This protein binds this small molecule.
Small molecule (SMILES): CC(=O)N[C@H]1[C@H](O[C@H]2[C@H](O)[C@@H](NC(C)=O)CO[C@@H]2CO)O[C@H](CO)[C@@H](O)[C@@H]1O

Sequence of chain 1.B:
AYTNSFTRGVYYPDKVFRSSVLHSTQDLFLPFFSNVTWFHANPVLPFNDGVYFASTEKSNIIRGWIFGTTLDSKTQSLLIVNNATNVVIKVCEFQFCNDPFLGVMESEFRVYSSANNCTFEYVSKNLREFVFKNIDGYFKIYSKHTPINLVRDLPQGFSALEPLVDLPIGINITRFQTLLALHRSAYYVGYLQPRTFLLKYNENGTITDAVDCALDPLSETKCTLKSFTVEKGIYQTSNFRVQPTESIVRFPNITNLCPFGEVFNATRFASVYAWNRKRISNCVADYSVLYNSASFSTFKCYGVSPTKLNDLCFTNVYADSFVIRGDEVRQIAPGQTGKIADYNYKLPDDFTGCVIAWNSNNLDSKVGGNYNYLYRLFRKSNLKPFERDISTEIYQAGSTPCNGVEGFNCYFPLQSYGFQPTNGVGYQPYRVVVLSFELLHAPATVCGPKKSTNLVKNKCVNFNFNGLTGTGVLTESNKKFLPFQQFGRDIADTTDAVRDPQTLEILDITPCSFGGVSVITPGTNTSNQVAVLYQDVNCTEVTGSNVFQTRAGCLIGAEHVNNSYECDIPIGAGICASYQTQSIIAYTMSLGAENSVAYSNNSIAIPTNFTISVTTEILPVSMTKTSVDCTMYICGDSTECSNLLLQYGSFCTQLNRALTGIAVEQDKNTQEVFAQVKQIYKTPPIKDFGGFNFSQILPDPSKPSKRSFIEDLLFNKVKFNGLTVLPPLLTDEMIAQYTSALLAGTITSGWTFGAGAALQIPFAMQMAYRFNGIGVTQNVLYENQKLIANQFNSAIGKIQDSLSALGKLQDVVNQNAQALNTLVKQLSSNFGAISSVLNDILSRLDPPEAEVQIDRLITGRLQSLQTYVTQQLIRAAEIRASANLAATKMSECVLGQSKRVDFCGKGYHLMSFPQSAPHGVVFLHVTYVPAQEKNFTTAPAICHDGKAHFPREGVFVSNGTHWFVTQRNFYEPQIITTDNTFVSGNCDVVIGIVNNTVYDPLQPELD

Binding-site contacts:
Ligand atom C2 contacts residue ASN801 of chain 1.B at 2.5 Å.
Ligand atom O6 contacts residue GLN935 of chain 1.B at 4.3 Å.
Ligand atom C1 contacts residue SER803 of chain 1.B at 3.2 Å.
Ligand atom C7 contacts residue ASN801 of chain 1.B at 3.8 Å.
Ligand atom O6 contacts residue GLN804 of chain 1.B at 3.7 Å.
Ligand atom C3 contacts residue SER803 of chain 1.B at 4.4 Å.
Ligand atom C5 contacts residue SER803 of chain 1.B at 3.9 Å.
Ligand atom C2 contacts residue SER803 of chain 1.B at 4.3 Å.
Ligand atom O5 contacts residue SER803 of chain 1.B at 3.7 Å.
Ligand atom C5 contacts residue ASN801 of chain 1.B at 3.6 Å.
Ligand atom C3 contacts residue ASN801 of chain 1.B at 3.8 Å.
Ligand atom C8 contacts residue ASN801 of chain 1.B at 4.1 Å.
Ligand atom O7 contacts residue ASN801 of chain 1.B at 4.3 Å.
Ligand atom N2 contacts residue ASN801 of chain 1.B at 3.0 Å (h-bond).
Ligand atom C1 contacts residue ASN801 of chain 1.B at 1.4 Å.
Ligand atom O5 contacts residue ASN801 of chain 1.B at 2.3 Å (h-bond).
Ligand atom C4 contacts residue ASN801 of chain 1.B at 4.2 Å.